Sequence of chain 1.A:
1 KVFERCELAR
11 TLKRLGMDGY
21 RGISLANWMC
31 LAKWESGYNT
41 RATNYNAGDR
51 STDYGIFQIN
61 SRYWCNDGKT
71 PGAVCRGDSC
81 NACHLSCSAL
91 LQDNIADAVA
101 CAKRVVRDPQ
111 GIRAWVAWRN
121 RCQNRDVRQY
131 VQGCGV

A protein and the small-molecule ligand that binds it are described below.
Small molecule (SMILES): CC(=O)N[C@@H]1[C@@H](O)[C@H](O[C@@H]2O[C@H](CO)[C@@H](O[C@@H]3O[C@H](CO)[C@@H](O)[C@H](O)[C@H]3NC(C)=O)[C@H](O)[C@H]2NC(C)=O)[C@@H](CO)O[C@H]1O

Binding-site contacts:
Ligand atom N2 contacts residue ALA114 of chain 1.A at 2.9 Å (h-bond).
Ligand atom C3 contacts residue ALA114 of chain 1.A at 3.8 Å (hydrophobic).
Ligand atom C6 contacts residue TRP64 of chain 1.A at 3.5 Å (hydrophobic).
Ligand atom O7 contacts residue GLN110 of chain 1.A at 3.7 Å.
Ligand atom C1 contacts residue ASP108 of chain 1.A at 3.9 Å.
Ligand atom O5 contacts residue GLN110 of chain 1.A at 4.1 Å.
Ligand atom O1 contacts residue ASN60 of chain 1.A at 3.6 Å.
Ligand atom O6 contacts residue PRO109 of chain 1.A at 4.0 Å.
Ligand atom C1 contacts residue GLN110 of chain 1.A at 4.2 Å.
Ligand atom C6 contacts residue TYR63 of chain 1.A at 4.0 Å (hydrophobic).
Ligand atom O4 contacts residue PRO109 of chain 1.A at 3.8 Å.
Ligand atom O7 contacts residue ASN60 of chain 1.A at 2.9 Å (h-bond).
Ligand atom O6 contacts residue ASP108 of chain 1.A at 2.6 Å (salt-bridge).
Ligand atom C5 contacts residue PRO109 of chain 1.A at 4.2 Å (hydrophobic).
Ligand atom C2 contacts residue GLN110 of chain 1.A at 4.1 Å.
Ligand atom C8 contacts residue SER79 of chain 1.A at 3.7 Å.
Ligand atom C4 contacts residue TYR63 of chain 1.A at 4.2 Å (hydrophobic).
Ligand atom C6 contacts residue ASP108 of chain 1.A at 3.3 Å.
Ligand atom C8 contacts residue TYR63 of chain 1.A at 3.6 Å (hydrophobic).
Ligand atom C6 contacts residue PRO109 of chain 1.A at 4.2 Å (hydrophobic).
Ligand atom N2 contacts residue TRP64 of chain 1.A at 4.2 Å.
Ligand atom C8 contacts residue ALA114 of chain 1.A at 3.9 Å (hydrophobic).
Ligand atom O6 contacts residue TRP64 of chain 1.A at 3.4 Å.
Ligand atom O7 contacts residue TRP64 of chain 1.A at 3.1 Å.
Ligand atom O6 contacts residue TYR63 of chain 1.A at 3.4 Å.
Ligand atom C5 contacts residue TYR63 of chain 1.A at 3.9 Å (hydrophobic).
Ligand atom O5 contacts residue TYR63 of chain 1.A at 4.0 Å.
Ligand atom O3 contacts residue TRP64 of chain 1.A at 3.2 Å (h-bond).
Ligand atom C1 contacts residue ALA114 of chain 1.A at 3.7 Å (hydrophobic).
Ligand atom C8 contacts residue TRP115 of chain 1.A at 3.3 Å (hydrophobic).
Ligand atom C1 contacts residue TYR63 of chain 1.A at 3.7 Å (hydrophobic).
Ligand atom C7 contacts residue TRP64 of chain 1.A at 3.7 Å (hydrophobic).
Ligand atom O7 contacts residue TYR63 of chain 1.A at 3.9 Å.
Ligand atom C3 contacts residue TYR63 of chain 1.A at 4.1 Å (hydrophobic).
Ligand atom C7 contacts residue ALA114 of chain 1.A at 3.9 Å (hydrophobic).
Ligand atom C7 contacts residue ASN60 of chain 1.A at 3.9 Å.
Ligand atom O4 contacts residue GLN110 of chain 1.A at 3.6 Å.
Ligand atom O7 contacts residue ILE59 of chain 1.A at 4.0 Å.
Ligand atom C7 contacts residue TYR63 of chain 1.A at 4.0 Å (hydrophobic).
Ligand atom C2 contacts residue ALA114 of chain 1.A at 3.6 Å (hydrophobic).